Binding-site contacts:
Ligand atom CL contacts residue ILE52 of chain 1.A at 3.6 Å.
Ligand atom O5 contacts residue ASN135 of chain 1.A at 3.5 Å (h-bond).
Ligand atom C20 contacts residue ASP54 of chain 1.A at 3.4 Å.
Ligand atom O1 contacts residue TYR48 of chain 1.A at 3.4 Å (h-bond).
Ligand atom C16 contacts residue PHE1 of chain 1.A at 3.6 Å (hydrophobic).
Ligand atom C12 contacts residue SO41 of chain 1.E at 3.5 Å.
Ligand atom O7 contacts residue PHE1 of chain 1.A at 2.7 Å (h-bond).
Ligand atom C17 contacts residue ASP54 of chain 1.A at 3.3 Å.
Ligand atom C11 contacts residue SO41 of chain 1.E at 3.4 Å.
Ligand atom O7 contacts residue ASN46 of chain 1.A at 3.2 Å (h-bond).
Ligand atom O3 contacts residue PHE1 of chain 1.A at 3.0 Å (h-bond).
Ligand atom O6 contacts residue ILE13 of chain 1.A at 3.5 Å.
Ligand atom C4 contacts residue TYR48 of chain 1.A at 3.4 Å (hydrophobic).
Ligand atom O7 contacts residue ASP54 of chain 1.A at 2.6 Å (salt-bridge).
Ligand atom C14 contacts residue GLU50 of chain 1.A at 3.6 Å.
Ligand atom O5 contacts residue ASP140 of chain 1.A at 2.7 Å (salt-bridge).
Ligand atom C10 contacts residue SO41 of chain 1.E at 3.7 Å.
Ligand atom O4 contacts residue GLN133 of chain 1.A at 3.5 Å (h-bond).
Ligand atom C8 contacts residue TYR48 of chain 1.A at 3.3 Å (hydrophobic).
Ligand atom O4 contacts residue ILE52 of chain 1.A at 3.6 Å.
Ligand atom C20 contacts residue ASP47 of chain 1.A at 3.6 Å.
Ligand atom O6 contacts residue PHE1 of chain 1.A at 2.8 Å (h-bond).
Ligand atom C20 contacts residue PHE1 of chain 1.A at 3.7 Å (hydrophobic).
Ligand atom C15 contacts residue PHE1 of chain 1.A at 3.6 Å (hydrophobic).
Ligand atom O2 contacts residue TYR48 of chain 1.A at 3.5 Å.
Ligand atom O5 contacts residue PHE142 of chain 1.A at 3.7 Å.
Ligand atom O4 contacts residue ASP54 of chain 1.A at 2.5 Å (salt-bridge).
Ligand atom N contacts residue TYR48 of chain 1.A at 3.4 Å.
Ligand atom C18 contacts residue ASP140 of chain 1.A at 3.2 Å.
Ligand atom C3 contacts residue TYR48 of chain 1.A at 3.5 Å (hydrophobic).
Ligand atom C13 contacts residue SO41 of chain 1.E at 3.6 Å.
Ligand atom C9 contacts residue TYR48 of chain 1.A at 3.2 Å (hydrophobic).
Ligand atom O7 contacts residue ASP47 of chain 1.A at 2.9 Å (salt-bridge).
Ligand atom O5 contacts residue GLN133 of chain 1.A at 3.0 Å (h-bond).
Ligand atom O4 contacts residue ASN135 of chain 1.A at 2.9 Å (h-bond).
Ligand atom C7 contacts residue TYR48 of chain 1.A at 3.5 Å (hydrophobic).
Ligand atom N2 contacts residue SO41 of chain 1.E at 2.6 Å (h-bond).
Ligand atom C20 contacts residue ASN46 of chain 1.A at 3.3 Å.
Ligand atom C14 contacts residue SO41 of chain 1.E at 3.4 Å.
Ligand atom C6 contacts residue TYR48 of chain 1.A at 3.3 Å (hydrophobic).

Sequence of chain 1.A:
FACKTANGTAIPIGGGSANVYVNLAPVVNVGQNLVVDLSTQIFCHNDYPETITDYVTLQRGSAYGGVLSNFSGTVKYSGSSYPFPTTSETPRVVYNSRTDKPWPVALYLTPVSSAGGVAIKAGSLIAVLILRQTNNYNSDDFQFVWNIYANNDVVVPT

A small-molecule ligand and the protein it binds are described below.
Small molecule (SMILES): CN1CCN(c2c(Nc3ccc(O[C@H]4O[C@H](CO)[C@@H](O)[C@H](O)[C@@H]4O)c(Cl)c3)c(=O)c2=O)CC1